Sequence of chain 1.B:
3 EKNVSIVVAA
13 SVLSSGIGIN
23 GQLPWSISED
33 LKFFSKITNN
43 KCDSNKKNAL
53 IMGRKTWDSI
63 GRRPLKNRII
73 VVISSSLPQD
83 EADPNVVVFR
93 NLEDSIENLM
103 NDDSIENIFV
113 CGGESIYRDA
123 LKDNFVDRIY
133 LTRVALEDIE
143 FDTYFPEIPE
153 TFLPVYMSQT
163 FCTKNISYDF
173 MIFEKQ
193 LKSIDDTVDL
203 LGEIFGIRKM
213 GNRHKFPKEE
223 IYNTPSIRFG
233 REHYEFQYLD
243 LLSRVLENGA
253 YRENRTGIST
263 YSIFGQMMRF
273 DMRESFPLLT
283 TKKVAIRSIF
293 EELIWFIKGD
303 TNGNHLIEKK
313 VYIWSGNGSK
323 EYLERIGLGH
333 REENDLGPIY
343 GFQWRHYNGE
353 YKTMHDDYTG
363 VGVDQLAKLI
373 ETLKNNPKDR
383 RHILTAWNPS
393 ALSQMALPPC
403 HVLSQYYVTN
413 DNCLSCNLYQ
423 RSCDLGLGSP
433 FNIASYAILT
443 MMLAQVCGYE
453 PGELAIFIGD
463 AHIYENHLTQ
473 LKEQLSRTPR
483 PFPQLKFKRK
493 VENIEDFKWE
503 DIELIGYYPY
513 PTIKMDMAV

A protein and the small-molecule ligand that binds it are described below.
Small molecule (SMILES): CN(Cc1cnc2nc(N)nc(N)c2n1)c1ccc(C(=O)N[C@@H](CCC(=O)O)C(=O)O)cc1

Binding-site contacts:
Ligand atom C7 contacts residue LEU33 of chain 1.B at 3.6 Å (hydrophobic).
Ligand atom N3 contacts residue VAL9 of chain 1.B at 3.4 Å.
Ligand atom NA4 contacts residue PHE36 of chain 1.B at 3.4 Å.
Ligand atom N1 contacts residue ALA11 of chain 1.B at 3.5 Å.
Ligand atom N3 contacts residue ALA11 of chain 1.B at 3.7 Å.
Ligand atom CT contacts residue SER37 of chain 1.B at 3.4 Å.
Ligand atom C16 contacts residue PHE36 of chain 1.B at 3.5 Å (hydrophobic).
Ligand atom O2 contacts residue ARG70 of chain 1.B at 2.9 Å (salt-bridge).
Ligand atom N1 contacts residue ASP32 of chain 1.B at 2.9 Å (salt-bridge).
Ligand atom C7 contacts residue LEU25 of chain 1.B at 3.4 Å (hydrophobic).
Ligand atom O1 contacts residue SER37 of chain 1.B at 3.3 Å.
Ligand atom O2 contacts residue SER37 of chain 1.B at 3.0 Å (h-bond).
Ligand atom N5 contacts residue NDP1 of chain 1.J at 3.2 Å.
Ligand atom NA2 contacts residue ASP32 of chain 1.B at 2.7 Å (salt-bridge).
Ligand atom NA4 contacts residue TYR119 of chain 1.B at 3.5 Å (h-bond).
Ligand atom C14 contacts residue ILE62 of chain 1.B at 3.6 Å (hydrophobic).
Ligand atom C2 contacts residue ALA11 of chain 1.B at 3.6 Å (hydrophobic).
Ligand atom N3 contacts residue VAL10 of chain 1.B at 3.3 Å (h-bond).
Ligand atom NA4 contacts residue CYS113 of chain 1.B at 3.4 Å.
Ligand atom CM contacts residue THR58 of chain 1.B at 3.5 Å.
Ligand atom O1 contacts residue ARG70 of chain 1.B at 2.4 Å (salt-bridge).
Ligand atom N10 contacts residue ILE62 of chain 1.B at 3.7 Å.
Ligand atom CT contacts residue ARG70 of chain 1.B at 3.3 Å.
Ligand atom NA2 contacts residue VAL10 of chain 1.B at 3.5 Å (h-bond).
Ligand atom CM contacts residue ILE62 of chain 1.B at 3.6 Å (hydrophobic).
Ligand atom C12 contacts residue LEU33 of chain 1.B at 3.7 Å (hydrophobic).
Ligand atom C4A contacts residue NDP1 of chain 1.J at 3.2 Å.
Ligand atom N8 contacts residue ASP32 of chain 1.B at 3.6 Å (salt-bridge).
Ligand atom C15 contacts residue PHE36 of chain 1.B at 3.5 Å (hydrophobic).
Ligand atom C4 contacts residue VAL9 of chain 1.B at 3.6 Å (hydrophobic).
Ligand atom C2 contacts residue ASP32 of chain 1.B at 3.4 Å.
Ligand atom C4 contacts residue PHE36 of chain 1.B at 3.5 Å (hydrophobic).
Ligand atom N8 contacts residue LEU33 of chain 1.B at 3.5 Å.
Ligand atom C4 contacts residue NDP1 of chain 1.J at 3.2 Å.
Ligand atom NA2 contacts residue ALA11 of chain 1.B at 3.4 Å.
Ligand atom NA4 contacts residue VAL9 of chain 1.B at 2.6 Å (h-bond).
Ligand atom C8A contacts residue ASP32 of chain 1.B at 3.7 Å.
Ligand atom NA2 contacts residue THR134 of chain 1.B at 3.3 Å (h-bond).
Ligand atom C6 contacts residue NDP1 of chain 1.J at 3.7 Å.
Ligand atom NA4 contacts residue NDP1 of chain 1.J at 3.5 Å (h-bond).